Binding-site contacts:
Ligand atom C1 contacts residue ASP355 of chain 1.C at 3.9 Å.
Ligand atom C1 contacts residue TRP326 of chain 1.C at 3.6 Å (hydrophobic).
Ligand atom O5 contacts residue ZN1 of chain 1.V at 2.2 Å.
Ligand atom O2 contacts residue ARG357 of chain 1.C at 2.6 Å (salt-bridge).
Ligand atom O3 contacts residue HIS49 of chain 1.C at 3.0 Å (h-bond).
Ligand atom O3 contacts residue ARG357 of chain 1.C at 3.0 Å (salt-bridge).
Ligand atom C6 contacts residue ARG170 of chain 1.C at 3.4 Å.
Ligand atom O6B contacts residue HIS28 of chain 1.C at 3.1 Å (h-bond).
Ligand atom C4 contacts residue ARG357 of chain 1.C at 3.8 Å.
Ligand atom C3 contacts residue ARG357 of chain 1.C at 3.9 Å.
Ligand atom O4 contacts residue ARG357 of chain 1.C at 3.8 Å.
Ligand atom O5 contacts residue HIS28 of chain 1.C at 3.7 Å.
Ligand atom C6 contacts residue TRP325 of chain 1.C at 4.0 Å (hydrophobic).
Ligand atom O1 contacts residue TRP326 of chain 1.C at 3.8 Å.
Ligand atom C2 contacts residue ASP355 of chain 1.C at 3.7 Å.
Ligand atom O2 contacts residue HIS49 of chain 1.C at 3.6 Å (h-bond).
Ligand atom O6A contacts residue MET258 of chain 1.C at 3.8 Å.
Ligand atom O6B contacts residue MET258 of chain 1.C at 3.3 Å.
Ligand atom C6 contacts residue HIS28 of chain 1.C at 3.9 Å.
Ligand atom O6A contacts residue SER223 of chain 1.C at 3.7 Å.
Ligand atom O5 contacts residue ASP355 of chain 1.C at 3.3 Å (salt-bridge).
Ligand atom C4 contacts residue HIS28 of chain 1.C at 3.8 Å.
Ligand atom C2 contacts residue ZN1 of chain 1.V at 3.8 Å.
Ligand atom C6 contacts residue MET258 of chain 1.C at 3.7 Å (hydrophobic).
Ligand atom O1 contacts residue ASP355 of chain 1.C at 3.1 Å (salt-bridge).
Ligand atom O6B contacts residue ZN1 of chain 1.V at 2.4 Å.
Ligand atom C2 contacts residue ARG357 of chain 1.C at 3.8 Å.
Ligand atom O6B contacts residue ARG170 of chain 1.C at 2.9 Å (salt-bridge).
Ligand atom C1 contacts residue TYR50 of chain 1.C at 3.3 Å (hydrophobic).
Ligand atom O5 contacts residue HIS26 of chain 1.C at 3.8 Å.
Ligand atom C5 contacts residue TRP325 of chain 1.C at 3.6 Å (hydrophobic).
Ligand atom C4 contacts residue ZN1 of chain 1.V at 3.5 Å.
Ligand atom C6 contacts residue ZN1 of chain 1.V at 3.1 Å.
Ligand atom O6A contacts residue TRP325 of chain 1.C at 3.9 Å.
Ligand atom O6B contacts residue HIS26 of chain 1.C at 3.4 Å (h-bond).
Ligand atom C3 contacts residue TRP326 of chain 1.C at 3.9 Å (hydrophobic).
Ligand atom O6A contacts residue ARG170 of chain 1.C at 2.6 Å (salt-bridge).
Ligand atom O5 contacts residue TRP325 of chain 1.C at 2.7 Å (h-bond).
Ligand atom C5 contacts residue ZN1 of chain 1.V at 3.0 Å.
Ligand atom O1 contacts residue TYR50 of chain 1.C at 2.8 Å (h-bond).

This small molecule binds to this protein.
Small molecule (SMILES): O=C[C@H](O)[C@@H](O)[C@H](O)[C@H](O)C(=O)O

Sequence of chain 1.C:
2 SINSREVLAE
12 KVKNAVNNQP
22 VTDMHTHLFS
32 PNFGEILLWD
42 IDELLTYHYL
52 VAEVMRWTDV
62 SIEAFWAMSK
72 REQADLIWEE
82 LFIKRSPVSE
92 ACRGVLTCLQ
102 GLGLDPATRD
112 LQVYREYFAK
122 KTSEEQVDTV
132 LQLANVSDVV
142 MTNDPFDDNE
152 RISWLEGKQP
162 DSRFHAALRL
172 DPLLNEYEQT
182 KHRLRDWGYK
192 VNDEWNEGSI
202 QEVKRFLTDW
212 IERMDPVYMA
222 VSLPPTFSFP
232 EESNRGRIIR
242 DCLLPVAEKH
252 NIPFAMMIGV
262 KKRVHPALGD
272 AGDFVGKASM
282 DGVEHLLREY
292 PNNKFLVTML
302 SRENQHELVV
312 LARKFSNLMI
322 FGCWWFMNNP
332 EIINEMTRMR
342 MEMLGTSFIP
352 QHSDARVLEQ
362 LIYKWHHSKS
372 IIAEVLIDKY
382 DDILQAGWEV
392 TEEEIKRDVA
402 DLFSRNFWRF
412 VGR